Sequence of chain 1.D:
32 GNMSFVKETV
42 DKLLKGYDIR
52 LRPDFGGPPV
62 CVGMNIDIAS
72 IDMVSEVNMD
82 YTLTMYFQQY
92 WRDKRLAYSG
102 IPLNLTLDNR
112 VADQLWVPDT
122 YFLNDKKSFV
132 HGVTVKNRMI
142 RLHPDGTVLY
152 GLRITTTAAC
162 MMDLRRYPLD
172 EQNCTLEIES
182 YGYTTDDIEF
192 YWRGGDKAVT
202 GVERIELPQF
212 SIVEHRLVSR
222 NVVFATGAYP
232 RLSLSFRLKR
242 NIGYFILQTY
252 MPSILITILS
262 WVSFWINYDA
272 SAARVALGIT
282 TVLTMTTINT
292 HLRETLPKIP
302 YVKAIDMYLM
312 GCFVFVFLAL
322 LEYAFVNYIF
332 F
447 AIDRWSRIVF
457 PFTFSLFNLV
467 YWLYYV

Binding-site contacts:
Ligand atom O1 contacts residue GLN89 of chain 1.D at 3.6 Å.
Ligand atom C3 contacts residue LYS229 of chain 1.E at 3.7 Å.
Ligand atom C5 contacts residue PHE234 of chain 1.E at 4.2 Å (hydrophobic).
Ligand atom C2 contacts residue TYR87 of chain 1.D at 3.8 Å (hydrophobic).
Ligand atom O contacts residue LYS229 of chain 1.E at 3.3 Å.
Ligand atom C contacts residue TYR87 of chain 1.D at 3.7 Å (hydrophobic).
Ligand atom C2 contacts residue LYS229 of chain 1.E at 3.6 Å.
Ligand atom N1 contacts residue LYS229 of chain 1.E at 4.5 Å.
Ligand atom C3 contacts residue TYR87 of chain 1.D at 3.7 Å (hydrophobic).
Ligand atom C4 contacts residue TYR87 of chain 1.D at 4.2 Å (hydrophobic).
Ligand atom C4 contacts residue PHE125 of chain 1.E at 4.0 Å (hydrophobic).
Ligand atom C5 contacts residue ALA231 of chain 1.E at 4.5 Å (hydrophobic).
Ligand atom N1 contacts residue PHE234 of chain 1.E at 3.7 Å.
Ligand atom N contacts residue LYS229 of chain 1.E at 4.2 Å.
Ligand atom N contacts residue ASP68 of chain 1.D at 3.3 Å (salt-bridge).
Ligand atom C4 contacts residue TYR185 of chain 1.E at 3.6 Å (hydrophobic).
Ligand atom N contacts residue GLN89 of chain 1.D at 4.3 Å.
Ligand atom C3 contacts residue PHE125 of chain 1.E at 4.3 Å (hydrophobic).
Ligand atom C1 contacts residue LYS229 of chain 1.E at 4.1 Å.
Ligand atom N1 contacts residue TYR185 of chain 1.E at 3.0 Å (h-bond).
Ligand atom C5 contacts residue TYR185 of chain 1.E at 3.4 Å (hydrophobic).
Ligand atom O1 contacts residue LYS229 of chain 1.E at 4.2 Å.
Ligand atom O contacts residue TYR87 of chain 1.D at 3.2 Å.
Ligand atom N1 contacts residue SER184 of chain 1.E at 4.2 Å.
Ligand atom C contacts residue LYS229 of chain 1.E at 3.6 Å.
Ligand atom O contacts residue ASP68 of chain 1.D at 2.9 Å (salt-bridge).
Ligand atom C contacts residue ASP68 of chain 1.D at 3.4 Å.
Ligand atom C1 contacts residue TYR87 of chain 1.D at 4.2 Å (hydrophobic).
Ligand atom C4 contacts residue SER184 of chain 1.E at 4.1 Å.
Ligand atom N1 contacts residue GLU183 of chain 1.E at 3.8 Å.
Ligand atom O1 contacts residue TYR87 of chain 1.D at 4.4 Å.
Ligand atom C4 contacts residue GLU183 of chain 1.E at 3.3 Å.
Ligand atom C3 contacts residue GLU183 of chain 1.E at 3.5 Å.
Ligand atom N contacts residue TYR87 of chain 1.D at 3.9 Å.

Sequence of chain 1.E:
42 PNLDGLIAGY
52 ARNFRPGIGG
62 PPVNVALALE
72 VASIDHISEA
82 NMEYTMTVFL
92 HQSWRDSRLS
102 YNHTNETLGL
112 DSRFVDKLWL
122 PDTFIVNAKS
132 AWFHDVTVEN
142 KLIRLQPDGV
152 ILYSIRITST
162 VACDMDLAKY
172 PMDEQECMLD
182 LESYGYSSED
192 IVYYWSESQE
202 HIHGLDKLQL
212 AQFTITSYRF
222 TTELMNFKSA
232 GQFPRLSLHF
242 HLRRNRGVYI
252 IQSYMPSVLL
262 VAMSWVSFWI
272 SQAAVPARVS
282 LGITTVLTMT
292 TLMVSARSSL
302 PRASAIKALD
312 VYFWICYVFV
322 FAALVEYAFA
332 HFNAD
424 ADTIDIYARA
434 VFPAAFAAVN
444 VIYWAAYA

A protein and the small-molecule ligand that binds it are described below.
Small molecule (SMILES): O=c1[nH]oc2c1CCNC2